This protein binds this small molecule.
Small molecule (SMILES): CC(=O)N[C@@H]1[C@@H](O)[C@H](O)[C@@H](CO)O[C@H]1O

Binding-site contacts:
Ligand atom C8 contacts residue ASN81 of chain 1.G at 3.2 Å.
Ligand atom N2 contacts residue ASN81 of chain 1.G at 2.9 Å (h-bond).
Ligand atom C8 contacts residue TYR79 of chain 1.G at 4.3 Å (hydrophobic).
Ligand atom C4 contacts residue ASN81 of chain 1.G at 4.2 Å.
Ligand atom C3 contacts residue ASN81 of chain 1.G at 3.7 Å.
Ligand atom C1 contacts residue ASN81 of chain 1.G at 1.4 Å.
Ligand atom O7 contacts residue ASN81 of chain 1.G at 4.1 Å.
Ligand atom C8 contacts residue GLY124 of chain 1.G at 4.4 Å.
Ligand atom O5 contacts residue ASN81 of chain 1.G at 2.4 Å (h-bond).
Ligand atom O7 contacts residue TYR79 of chain 1.G at 3.2 Å.
Ligand atom C7 contacts residue ASN81 of chain 1.G at 3.3 Å.
Ligand atom C5 contacts residue ASN81 of chain 1.G at 3.7 Å.
Ligand atom C2 contacts residue ASN81 of chain 1.G at 2.4 Å.
Ligand atom N2 contacts residue TYR79 of chain 1.G at 3.8 Å.
Ligand atom C7 contacts residue TYR79 of chain 1.G at 4.1 Å (hydrophobic).

Sequence of chain 1.G:
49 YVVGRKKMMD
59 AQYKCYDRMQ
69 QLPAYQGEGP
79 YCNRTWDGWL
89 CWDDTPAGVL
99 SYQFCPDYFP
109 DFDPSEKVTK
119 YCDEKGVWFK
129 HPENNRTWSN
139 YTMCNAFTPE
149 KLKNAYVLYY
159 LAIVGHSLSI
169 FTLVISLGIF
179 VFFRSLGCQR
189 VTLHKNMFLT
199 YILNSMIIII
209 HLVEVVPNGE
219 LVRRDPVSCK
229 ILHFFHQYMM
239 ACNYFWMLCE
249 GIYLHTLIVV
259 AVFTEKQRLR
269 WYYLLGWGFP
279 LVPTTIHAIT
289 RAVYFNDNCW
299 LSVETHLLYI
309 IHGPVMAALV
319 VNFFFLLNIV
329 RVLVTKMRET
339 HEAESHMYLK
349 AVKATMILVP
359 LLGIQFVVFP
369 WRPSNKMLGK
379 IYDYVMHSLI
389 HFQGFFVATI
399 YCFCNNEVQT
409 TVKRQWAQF